Sequence of chain 1.A:
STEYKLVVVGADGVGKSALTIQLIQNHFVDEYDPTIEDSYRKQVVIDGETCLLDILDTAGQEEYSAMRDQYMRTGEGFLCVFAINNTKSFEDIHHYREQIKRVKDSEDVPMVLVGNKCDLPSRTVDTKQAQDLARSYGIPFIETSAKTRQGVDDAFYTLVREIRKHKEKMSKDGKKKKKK

The small molecule below binds the protein below.
Small molecule (SMILES): Nc1nc2c(ncn2[C@@H]2O[C@H](CO[P](=O)(O)O[P](=O)(O)CP(=O)(O)O)[C@@H](O)[C@H]2O)c(=O)[nH]1

Binding-site contacts:
Ligand atom N2 contacts residue ASP120 of chain 1.A at 2.7 Å (salt-bridge).
Ligand atom O2B contacts residue SER18 of chain 1.A at 2.8 Å (h-bond).
Ligand atom O6 contacts residue ASN117 of chain 1.A at 3.4 Å (h-bond).
Ligand atom O6 contacts residue ASP120 of chain 1.A at 3.3 Å (salt-bridge).
Ligand atom O1G contacts residue MG1 of chain 1.C at 2.1 Å.
Ligand atom O3G contacts residue GLY61 of chain 1.A at 3.1 Å (h-bond).
Ligand atom O6 contacts residue LYS148 of chain 1.A at 3.3 Å (salt-bridge).
Ligand atom O1B contacts residue LYS17 of chain 1.A at 2.7 Å (salt-bridge).
Ligand atom O3G contacts residue LYS17 of chain 1.A at 2.6 Å (salt-bridge).
Ligand atom O3A contacts residue GLY16 of chain 1.A at 3.1 Å (h-bond).
Ligand atom N1 contacts residue ASP120 of chain 1.A at 2.6 Å (salt-bridge).
Ligand atom PG contacts residue MG1 of chain 1.C at 3.3 Å.
Ligand atom C3' contacts residue GLU32 of chain 1.A at 3.3 Å.
Ligand atom O6 contacts residue ALA147 of chain 1.A at 2.8 Å (h-bond).
Ligand atom O1A contacts residue GLY16 of chain 1.A at 3.3 Å.
Ligand atom C6 contacts residue LYS118 of chain 1.A at 3.4 Å.
Ligand atom O2' contacts residue ASP31 of chain 1.A at 3.2 Å (salt-bridge).
Ligand atom O2G contacts residue PRO35 of chain 1.A at 3.1 Å.
Ligand atom O2' contacts residue VAL30 of chain 1.A at 3.0 Å (h-bond).
Ligand atom O6 contacts residue SER146 of chain 1.A at 3.5 Å.
Ligand atom PB contacts residue MG1 of chain 1.C at 3.2 Å.
Ligand atom O2G contacts residue THR36 of chain 1.A at 3.5 Å (h-bond).
Ligand atom O1A contacts residue ALA19 of chain 1.A at 2.8 Å (h-bond).
Ligand atom O3' contacts residue ASP31 of chain 1.A at 3.2 Å (salt-bridge).
Ligand atom O2' contacts residue PHE29 of chain 1.A at 3.3 Å.
Ligand atom C2 contacts residue ASP120 of chain 1.A at 3.5 Å.
Ligand atom O1A contacts residue SER18 of chain 1.A at 3.5 Å (h-bond).
Ligand atom O1B contacts residue VAL15 of chain 1.A at 3.2 Å (h-bond).
Ligand atom O6 contacts residue LYS118 of chain 1.A at 3.3 Å.
Ligand atom C3B contacts residue MG1 of chain 1.C at 3.3 Å.
Ligand atom O1G contacts residue THR36 of chain 1.A at 3.1 Å (h-bond).
Ligand atom C6 contacts residue ASP120 of chain 1.A at 3.4 Å.
Ligand atom N7 contacts residue ASN117 of chain 1.A at 3.2 Å (h-bond).
Ligand atom O2B contacts residue MG1 of chain 1.C at 2.1 Å.
Ligand atom O1B contacts residue GLY16 of chain 1.A at 3.1 Å (h-bond).
Ligand atom O4' contacts residue LYS118 of chain 1.A at 3.2 Å (salt-bridge).
Ligand atom O1B contacts residue GLY14 of chain 1.A at 3.4 Å (h-bond).
Ligand atom N7 contacts residue ALA147 of chain 1.A at 3.5 Å.
Ligand atom O2B contacts residue LYS17 of chain 1.A at 3.4 Å (salt-bridge).
Ligand atom O3G contacts residue GLY14 of chain 1.A at 3.5 Å (h-bond).